Sequence of chain 1.A:
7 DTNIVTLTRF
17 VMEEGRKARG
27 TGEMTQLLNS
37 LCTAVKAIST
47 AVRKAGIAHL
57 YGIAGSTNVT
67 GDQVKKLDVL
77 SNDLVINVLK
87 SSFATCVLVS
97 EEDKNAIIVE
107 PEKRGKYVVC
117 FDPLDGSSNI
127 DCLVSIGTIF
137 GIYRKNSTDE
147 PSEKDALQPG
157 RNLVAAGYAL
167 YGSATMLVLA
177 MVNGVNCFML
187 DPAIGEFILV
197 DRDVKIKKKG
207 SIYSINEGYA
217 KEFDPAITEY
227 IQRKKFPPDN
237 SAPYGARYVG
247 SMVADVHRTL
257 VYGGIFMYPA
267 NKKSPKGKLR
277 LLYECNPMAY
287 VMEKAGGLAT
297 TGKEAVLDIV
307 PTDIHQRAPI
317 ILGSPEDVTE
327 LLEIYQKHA

Binding-site contacts:
Ligand atom C5 contacts residue LEU275 of chain 1.A at 3.9 Å (hydrophobic).
Ligand atom P contacts residue TYR264 of chain 1.A at 3.6 Å.
Ligand atom O1 contacts residue ASP121 of chain 1.A at 3.0 Å (salt-bridge).
Ligand atom O5 contacts residue LYS274 of chain 1.A at 3.0 Å (salt-bridge).
Ligand atom O1 contacts residue MG1 of chain 1.E at 2.4 Å.
Ligand atom C1 contacts residue MG1 of chain 1.E at 3.6 Å.
Ligand atom P contacts residue ASN212 of chain 1.A at 3.6 Å.
Ligand atom O6 contacts residue TYR264 of chain 1.A at 3.5 Å.
Ligand atom C6 contacts residue TYR244 of chain 1.A at 3.6 Å (hydrophobic).
Ligand atom C3 contacts residue ASP121 of chain 1.A at 3.5 Å.
Ligand atom O1 contacts residue GLU280 of chain 1.A at 3.1 Å (salt-bridge).
Ligand atom O1 contacts residue PO41 of chain 1.G at 2.6 Å (h-bond).
Ligand atom C6 contacts residue GLY246 of chain 1.A at 3.6 Å.
Ligand atom O1 contacts residue ARG276 of chain 1.A at 3.7 Å.
Ligand atom O3 contacts residue GLY122 of chain 1.A at 3.7 Å.
Ligand atom O2 contacts residue PO41 of chain 1.G at 3.1 Å (h-bond).
Ligand atom O3P contacts residue TYR264 of chain 1.A at 3.8 Å.
Ligand atom O3P contacts residue TYR244 of chain 1.A at 2.7 Å (h-bond).
Ligand atom O3 contacts residue SER247 of chain 1.A at 3.9 Å.
Ligand atom C4 contacts residue MET248 of chain 1.A at 3.5 Å (hydrophobic).
Ligand atom O2P contacts residue ASN212 of chain 1.A at 3.9 Å.
Ligand atom O1P contacts residue TYR215 of chain 1.A at 2.7 Å (h-bond).
Ligand atom O4 contacts residue MET248 of chain 1.A at 3.1 Å (h-bond).
Ligand atom O1P contacts residue TYR264 of chain 1.A at 2.5 Å (h-bond).
Ligand atom O1P contacts residue LYS274 of chain 1.A at 3.8 Å.
Ligand atom C1 contacts residue PO41 of chain 1.G at 3.5 Å.
Ligand atom C3 contacts residue LEU275 of chain 1.A at 3.9 Å (hydrophobic).
Ligand atom O3 contacts residue ASP121 of chain 1.A at 2.5 Å (salt-bridge).
Ligand atom P contacts residue TYR244 of chain 1.A at 3.9 Å.
Ligand atom O3 contacts residue MG1 of chain 1.E at 3.7 Å.
Ligand atom C1 contacts residue LEU275 of chain 1.A at 3.8 Å (hydrophobic).
Ligand atom O6 contacts residue LYS274 of chain 1.A at 3.1 Å (salt-bridge).
Ligand atom C3 contacts residue MET248 of chain 1.A at 3.6 Å (hydrophobic).
Ligand atom C1 contacts residue ARG276 of chain 1.A at 3.5 Å.
Ligand atom O3P contacts residue ASN212 of chain 1.A at 2.9 Å (h-bond).
Ligand atom O2 contacts residue GLY122 of chain 1.A at 3.9 Å.
Ligand atom O4 contacts residue SER247 of chain 1.A at 3.9 Å.
Ligand atom O3 contacts residue MET248 of chain 1.A at 2.9 Å (h-bond).
Ligand atom C4 contacts residue GLY246 of chain 1.A at 3.3 Å.
Ligand atom C1 contacts residue GLU280 of chain 1.A at 3.6 Å.

A protein and the small-molecule ligand that binds it are described below.
Small molecule (SMILES): O=P(O)(O)OC[C@H]1O[C@](O)(CO)[C@@H](O)[C@@H]1O